Sequence of chain 1.A:
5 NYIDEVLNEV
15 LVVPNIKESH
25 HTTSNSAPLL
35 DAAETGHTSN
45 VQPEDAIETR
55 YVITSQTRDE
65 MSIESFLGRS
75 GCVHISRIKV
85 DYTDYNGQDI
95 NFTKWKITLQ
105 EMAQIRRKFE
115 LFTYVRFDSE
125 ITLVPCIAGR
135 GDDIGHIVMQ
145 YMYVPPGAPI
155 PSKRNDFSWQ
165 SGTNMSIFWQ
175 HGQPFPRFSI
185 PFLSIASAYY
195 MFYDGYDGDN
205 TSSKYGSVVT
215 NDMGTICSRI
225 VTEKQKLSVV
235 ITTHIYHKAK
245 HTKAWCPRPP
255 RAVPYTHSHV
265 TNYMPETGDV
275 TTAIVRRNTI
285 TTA

Binding-site contacts:
Ligand atom C4B contacts residue ILE125 of chain 1.A at 3.9 Å (hydrophobic).
Ligand atom O1 contacts residue MET217 of chain 1.A at 4.2 Å.
Ligand atom C3B contacts residue ILE220 of chain 1.A at 4.2 Å (hydrophobic).
Ligand atom C4A contacts residue ILE220 of chain 1.A at 4.1 Å (hydrophobic).
Ligand atom N2 contacts residue THR102 of chain 1.A at 4.2 Å.
Ligand atom C5A contacts residue ILE220 of chain 1.A at 3.9 Å (hydrophobic).
Ligand atom C5B contacts residue TYR147 of chain 1.A at 3.9 Å (hydrophobic).
Ligand atom C31 contacts residue GLN104 of chain 1.A at 3.6 Å.
Ligand atom C5A contacts residue TYR147 of chain 1.A at 4.1 Å (hydrophobic).
Ligand atom CL2 contacts residue LEU187 of chain 1.A at 3.9 Å.
Ligand atom C2C contacts residue MET217 of chain 1.A at 3.7 Å (hydrophobic).
Ligand atom C4A contacts residue LEU127 of chain 1.A at 4.0 Å (hydrophobic).
Ligand atom C3B contacts residue ILE125 of chain 1.A at 3.5 Å (hydrophobic).
Ligand atom N3A contacts residue LEU127 of chain 1.A at 4.1 Å.
Ligand atom C6B contacts residue ILE184 of chain 1.A at 4.1 Å (hydrophobic).
Ligand atom C5 contacts residue LEU103 of chain 1.A at 3.8 Å (hydrophobic).
Ligand atom C4 contacts residue LEU103 of chain 1.A at 3.4 Å (hydrophobic).
Ligand atom C2A contacts residue PHE182 of chain 1.A at 4.2 Å (hydrophobic).
Ligand atom C1B contacts residue ILE125 of chain 1.A at 3.1 Å (hydrophobic).
Ligand atom N3A contacts residue PHE182 of chain 1.A at 4.0 Å.
Ligand atom N2 contacts residue ASN215 of chain 1.A at 3.7 Å.
Ligand atom C5A contacts residue MET146 of chain 1.A at 3.7 Å (hydrophobic).
Ligand atom C2A contacts residue ILE220 of chain 1.A at 3.8 Å (hydrophobic).
Ligand atom C31 contacts residue MET195 of chain 1.A at 3.5 Å (hydrophobic).
Ligand atom C6B contacts residue ILE125 of chain 1.A at 3.6 Å (hydrophobic).
Ligand atom C4B contacts residue ILE220 of chain 1.A at 4.0 Å (hydrophobic).
Ligand atom C5B contacts residue ILE125 of chain 1.A at 3.9 Å (hydrophobic).
Ligand atom C2B contacts residue ILE125 of chain 1.A at 3.1 Å (hydrophobic).
Ligand atom CL2 contacts residue ILE184 of chain 1.A at 3.9 Å.
Ligand atom O1A contacts residue ILE220 of chain 1.A at 3.6 Å.
Ligand atom C3 contacts residue LEU103 of chain 1.A at 4.1 Å (hydrophobic).
Ligand atom C4C contacts residue MET217 of chain 1.A at 4.2 Å (hydrophobic).
Ligand atom O1A contacts residue TYR147 of chain 1.A at 4.0 Å.
Ligand atom C1C contacts residue LEU103 of chain 1.A at 4.1 Å (hydrophobic).
Ligand atom O1B contacts residue ILE125 of chain 1.A at 3.5 Å.
Ligand atom CL1 contacts residue ILE239 of chain 1.A at 3.8 Å.
Ligand atom C4A contacts residue TYR145 of chain 1.A at 3.3 Å (hydrophobic).
Ligand atom C5A contacts residue TYR145 of chain 1.A at 3.8 Å (hydrophobic).
Ligand atom CL1 contacts residue ILE125 of chain 1.A at 3.5 Å.
Ligand atom CL2 contacts residue TYR147 of chain 1.A at 3.4 Å.

The protein below binds the small molecule below.
Small molecule (SMILES): Cc1cc(CCCCCOc2c(Cl)cc(C3=NCCO3)cc2Cl)on1